Sequence of chain 1.B:
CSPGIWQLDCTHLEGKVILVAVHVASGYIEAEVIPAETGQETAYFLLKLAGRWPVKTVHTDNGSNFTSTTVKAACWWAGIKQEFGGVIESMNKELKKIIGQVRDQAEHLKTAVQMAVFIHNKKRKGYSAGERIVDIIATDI

Sequence of chain 1.D:
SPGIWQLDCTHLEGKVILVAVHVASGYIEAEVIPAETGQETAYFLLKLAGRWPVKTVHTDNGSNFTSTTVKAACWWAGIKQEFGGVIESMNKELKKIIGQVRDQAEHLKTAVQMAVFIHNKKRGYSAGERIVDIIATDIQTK

Binding-site contacts:
Ligand atom C25 contacts residue TRP153 of chain 1.D at 3.6 Å (hydrophobic).
Ligand atom C07 contacts residue EDO1 of chain 1.U at 3.7 Å.
Ligand atom O01 contacts residue ALA190 of chain 1.B at 3.6 Å.
Ligand atom C09 contacts residue THR195 of chain 1.B at 3.2 Å.
Ligand atom C10 contacts residue LYS48 of chain 1.C at 3.6 Å.
Ligand atom C02 contacts residue GLU191 of chain 1.B at 3.5 Å.
Ligand atom C19 contacts residue LYS48 of chain 1.C at 3.7 Å.
Ligand atom C15 contacts residue LYS48 of chain 1.C at 3.4 Å.
Ligand atom C13 contacts residue TRP17 of chain 1.C at 3.5 Å (hydrophobic).
Ligand atom C06 contacts residue THR195 of chain 1.B at 3.6 Å.
Ligand atom C29 contacts residue THR146 of chain 1.D at 3.8 Å.
Ligand atom C04 contacts residue THR195 of chain 1.B at 3.7 Å.
Ligand atom C16 contacts residue GLU191 of chain 1.B at 3.6 Å.
Ligand atom O26 contacts residue LEU123 of chain 1.D at 3.8 Å.
Ligand atom C18 contacts residue ALA149 of chain 1.D at 3.8 Å (hydrophobic).
Ligand atom C12 contacts residue LYS48 of chain 1.C at 3.8 Å.
Ligand atom O03 contacts residue HIS192 of chain 1.B at 2.9 Å (h-bond).
Ligand atom C14 contacts residue LYS48 of chain 1.C at 3.5 Å.
Ligand atom C12 contacts residue THR146 of chain 1.D at 3.8 Å.
Ligand atom C16 contacts residue HIS192 of chain 1.B at 3.6 Å.
Ligand atom C07 contacts residue THR195 of chain 1.B at 3.7 Å.
Ligand atom C02 contacts residue LYS48 of chain 1.C at 3.8 Å.
Ligand atom C23 contacts residue GLN189 of chain 1.B at 3.8 Å.
Ligand atom O05 contacts residue THR195 of chain 1.B at 3.3 Å (h-bond).
Ligand atom C28 contacts residue ALA150 of chain 1.D at 3.6 Å (hydrophobic).
Ligand atom O03 contacts residue GLU191 of chain 1.B at 3.3 Å (salt-bridge).
Ligand atom O01 contacts residue LYS48 of chain 1.C at 2.7 Å (salt-bridge).
Ligand atom C16 contacts residue GLN116 of chain 1.D at 3.8 Å.
Ligand atom C17 contacts residue ALA149 of chain 1.D at 3.8 Å (hydrophobic).
Ligand atom C13 contacts residue LYS48 of chain 1.C at 3.8 Å.
Ligand atom C08 contacts residue GLN116 of chain 1.D at 3.8 Å.
Ligand atom C24 contacts residue MET199 of chain 1.B at 3.8 Å (hydrophobic).
Ligand atom O05 contacts residue HIS192 of chain 1.B at 3.6 Å.
Ligand atom C14 contacts residue TRP17 of chain 1.C at 3.6 Å (hydrophobic).
Ligand atom C02 contacts residue THR195 of chain 1.B at 3.5 Å.
Ligand atom O26 contacts residue ALA150 of chain 1.D at 3.7 Å.
Ligand atom O01 contacts residue GLU191 of chain 1.B at 2.8 Å (salt-bridge).
Ligand atom O03 contacts residue THR195 of chain 1.B at 2.8 Å (h-bond).
Ligand atom C13 contacts residue THR146 of chain 1.D at 3.7 Å.
Ligand atom C19 contacts residue TYR8 of chain 1.C at 3.6 Å (hydrophobic).

The small molecule below binds the protein below.
Small molecule (SMILES): Cc1ccc(C2CC2)c(-c2ccc3c(c2)CCCO3)c1[C@H](OC(C)(C)C)C(=O)O

Sequence of chain 1.C:
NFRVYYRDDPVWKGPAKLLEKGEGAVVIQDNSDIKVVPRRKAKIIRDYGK